Binding-site contacts:
Ligand atom O1 contacts residue UV21 of chain 1.C at 0.2 Å (h-bond).
Ligand atom C19 contacts residue UV21 of chain 1.C at 0.1 Å.
Ligand atom C20 contacts residue UV21 of chain 1.C at 0.0 Å.
Ligand atom C14 contacts residue CYS155 of chain 1.A at 1.8 Å (hydrophobic).
Ligand atom C8 contacts residue UV21 of chain 1.C at 0.0 Å.
Ligand atom C21 contacts residue UV21 of chain 1.C at 0.0 Å.
Ligand atom O2 contacts residue UV21 of chain 1.C at 0.2 Å (h-bond).
Ligand atom C17 contacts residue UV21 of chain 1.C at 0.1 Å.
Ligand atom C9 contacts residue UV21 of chain 1.C at 0.1 Å.
Ligand atom C15 contacts residue UV21 of chain 1.C at 0.1 Å.
Ligand atom C8 contacts residue CYS155 of chain 1.A at 2.7 Å (hydrophobic).
Ligand atom O5 contacts residue UV21 of chain 1.C at 0.2 Å (h-bond).
Ligand atom C7 contacts residue UV21 of chain 1.C at 0.1 Å.
Ligand atom N1 contacts residue UV21 of chain 1.C at 0.0 Å (h-bond).
Ligand atom C3 contacts residue UV21 of chain 1.C at 0.0 Å.
Ligand atom C14 contacts residue UV21 of chain 1.C at 0.0 Å.
Ligand atom C2 contacts residue UV21 of chain 1.C at 0.1 Å.
Ligand atom N3 contacts residue UV21 of chain 1.C at 0.2 Å (h-bond).
Ligand atom C18 contacts residue UV21 of chain 1.C at 0.1 Å.
Ligand atom O2 contacts residue HIS173 of chain 1.A at 2.7 Å (h-bond).
Ligand atom C13 contacts residue UV21 of chain 1.C at 0.1 Å.
Ligand atom C12 contacts residue UV21 of chain 1.C at 0.2 Å.
Ligand atom C18 contacts residue VAL200 of chain 1.A at 3.1 Å (hydrophobic).
Ligand atom C10 contacts residue UV21 of chain 1.C at 0.0 Å.
Ligand atom C11 contacts residue UV21 of chain 1.C at 0.0 Å.
Ligand atom O3 contacts residue CYS155 of chain 1.A at 2.7 Å (h-bond).
Ligand atom C4 contacts residue UV21 of chain 1.C at 0.1 Å.
Ligand atom N1 contacts residue GLN199 of chain 1.A at 3.1 Å (h-bond).
Ligand atom C1 contacts residue UV21 of chain 1.C at 0.0 Å.
Ligand atom N2 contacts residue GLN174 of chain 1.A at 3.0 Å (h-bond).
Ligand atom O4 contacts residue UV21 of chain 1.C at 0.3 Å (h-bond).
Ligand atom O3 contacts residue UV21 of chain 1.C at 1.4 Å.
Ligand atom C16 contacts residue UV21 of chain 1.C at 0.1 Å.
Ligand atom C5 contacts residue UV21 of chain 1.C at 0.1 Å.
Ligand atom N2 contacts residue UV21 of chain 1.C at 0.1 Å (h-bond).
Ligand atom O1 contacts residue GLU176 of chain 1.A at 3.1 Å (salt-bridge).
Ligand atom S1 contacts residue UV21 of chain 1.C at 0.2 Å (h-bond).
Ligand atom C22 contacts residue UV21 of chain 1.C at 0.1 Å.
Ligand atom C6 contacts residue UV21 of chain 1.C at 0.1 Å.
Ligand atom N2 contacts residue CYS155 of chain 1.A at 3.0 Å (h-bond).

Sequence of chain 1.A:
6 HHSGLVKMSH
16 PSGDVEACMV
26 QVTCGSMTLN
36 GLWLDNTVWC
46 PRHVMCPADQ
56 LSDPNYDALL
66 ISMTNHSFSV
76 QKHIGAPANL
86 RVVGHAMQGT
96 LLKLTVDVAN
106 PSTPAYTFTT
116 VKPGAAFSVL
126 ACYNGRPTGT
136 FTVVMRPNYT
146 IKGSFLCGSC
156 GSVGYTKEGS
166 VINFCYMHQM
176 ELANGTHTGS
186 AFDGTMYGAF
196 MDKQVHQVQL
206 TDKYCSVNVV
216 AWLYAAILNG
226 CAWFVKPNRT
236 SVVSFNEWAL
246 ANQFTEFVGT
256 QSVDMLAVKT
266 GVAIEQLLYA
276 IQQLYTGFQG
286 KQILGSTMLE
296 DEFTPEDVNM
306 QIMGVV

The protein below binds the small molecule below.
Small molecule (SMILES): CC(C)C[C@H](NC(=O)OCCSc1ccccc1)C(=O)N[C@@H](C[C@@H]1CCNC1=O)[C@@H](O)S(=O)(=O)O